Binding-site contacts:
Ligand atom C5 contacts residue ASN378 of chain 1.C at 3.8 Å.
Ligand atom C7 contacts residue THR385 of chain 1.C at 4.5 Å.
Ligand atom C2 contacts residue THR385 of chain 1.C at 3.8 Å.
Ligand atom C3 contacts residue ARG158 of chain 1.C at 4.5 Å.
Ligand atom N2 contacts residue ASN378 of chain 1.C at 2.9 Å (h-bond).
Ligand atom C1 contacts residue ARG158 of chain 1.C at 3.8 Å.
Ligand atom C8 contacts residue THR385 of chain 1.C at 3.4 Å.
Ligand atom C6 contacts residue PRO407 of chain 1.C at 4.4 Å (hydrophobic).
Ligand atom O6 contacts residue PRO407 of chain 1.C at 4.0 Å.
Ligand atom C5 contacts residue ARG158 of chain 1.C at 3.7 Å.
Ligand atom C1 contacts residue ASN378 of chain 1.C at 1.5 Å.
Ligand atom O5 contacts residue THR380 of chain 1.C at 4.2 Å.
Ligand atom O5 contacts residue ASN378 of chain 1.C at 2.5 Å (h-bond).
Ligand atom O5 contacts residue THR385 of chain 1.C at 4.4 Å.
Ligand atom C1 contacts residue THR380 of chain 1.C at 3.8 Å.
Ligand atom O5 contacts residue ASN381 of chain 1.C at 4.3 Å.
Ligand atom C6 contacts residue ASN378 of chain 1.C at 4.5 Å.
Ligand atom C8 contacts residue ASP386 of chain 1.C at 3.9 Å.
Ligand atom O6 contacts residue ASP162 of chain 1.C at 4.3 Å.
Ligand atom C7 contacts residue ASN378 of chain 1.C at 3.7 Å.
Ligand atom O2 contacts residue ARG158 of chain 1.C at 4.3 Å.
Ligand atom O3 contacts residue ARG158 of chain 1.C at 4.0 Å.
Ligand atom C4 contacts residue ASN378 of chain 1.C at 4.2 Å.
Ligand atom C2 contacts residue ASN378 of chain 1.C at 2.5 Å.
Ligand atom O5 contacts residue ARG158 of chain 1.C at 4.3 Å.
Ligand atom O6 contacts residue ASN378 of chain 1.C at 4.1 Å.
Ligand atom C4 contacts residue ARG158 of chain 1.C at 4.4 Å.
Ligand atom C8 contacts residue ASN378 of chain 1.C at 4.1 Å.
Ligand atom C1 contacts residue THR385 of chain 1.C at 4.3 Å.
Ligand atom C3 contacts residue ARG158 of chain 1.C at 4.1 Å.
Ligand atom O4 contacts residue ARG158 of chain 1.C at 4.0 Å.
Ligand atom C2 contacts residue ARG158 of chain 1.C at 3.5 Å.
Ligand atom C3 contacts residue ASN378 of chain 1.C at 3.8 Å.

Sequence of chain 1.C:
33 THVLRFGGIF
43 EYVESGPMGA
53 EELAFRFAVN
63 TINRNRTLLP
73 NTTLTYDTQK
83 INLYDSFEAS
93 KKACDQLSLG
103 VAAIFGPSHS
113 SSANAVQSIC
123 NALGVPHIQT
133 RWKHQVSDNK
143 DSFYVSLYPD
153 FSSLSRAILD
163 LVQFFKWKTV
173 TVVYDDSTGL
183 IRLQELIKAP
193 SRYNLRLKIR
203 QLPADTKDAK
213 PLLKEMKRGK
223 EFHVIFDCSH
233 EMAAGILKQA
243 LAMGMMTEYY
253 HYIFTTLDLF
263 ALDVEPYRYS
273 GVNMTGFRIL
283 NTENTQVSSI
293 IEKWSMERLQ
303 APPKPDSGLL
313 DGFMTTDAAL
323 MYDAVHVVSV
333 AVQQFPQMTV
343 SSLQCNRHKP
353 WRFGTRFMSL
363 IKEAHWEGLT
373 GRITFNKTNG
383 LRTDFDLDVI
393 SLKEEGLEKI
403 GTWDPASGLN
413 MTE

A small-molecule ligand and the protein it binds are described below.
Small molecule (SMILES): CC(=O)N[C@H]1[C@H](O[C@H]2[C@H](O)[C@@H](NC(C)=O)CO[C@@H]2CO)O[C@H](CO)[C@@H](O[C@@H]2O[C@H](CO)[C@@H](O)[C@H](O)[C@@H]2O)[C@@H]1O